Binding-site contacts:
Ligand atom N2 contacts residue HIS208 of chain 3.A at 3.2 Å (h-bond).
Ligand atom N3 contacts residue GLU272 of chain 3.A at 3.4 Å (salt-bridge).
Ligand atom C7 contacts residue THR97 of chain 3.A at 3.5 Å.
Ligand atom S contacts residue ASP134 of chain 3.A at 3.3 Å (salt-bridge).
Ligand atom N3 contacts residue NI1 of chain 3.B at 1.9 Å (h-bond).
Ligand atom C7 contacts residue CYS108 of chain 3.A at 3.7 Å (hydrophobic).
Ligand atom C8 contacts residue GLU241 of chain 3.A at 3.1 Å.
Ligand atom C8 contacts residue HIS208 of chain 3.A at 3.6 Å.
Ligand atom C9 contacts residue NI1 of chain 3.D at 3.1 Å.
Ligand atom N2 contacts residue NI1 of chain 3.C at 2.0 Å (h-bond).
Ligand atom N3 contacts residue ASP145 of chain 3.A at 3.3 Å (salt-bridge).
Ligand atom C2 contacts residue HIS117 of chain 3.A at 3.9 Å.
Ligand atom C5 contacts residue HIS117 of chain 3.A at 3.7 Å.
Ligand atom C5 contacts residue TYR100 of chain 3.A at 3.7 Å (hydrophobic).
Ligand atom N3 contacts residue NI1 of chain 3.C at 3.0 Å (h-bond).
Ligand atom F contacts residue TYR100 of chain 3.A at 3.2 Å.
Ligand atom S contacts residue NI1 of chain 3.D at 3.7 Å.
Ligand atom N2 contacts residue GLU241 of chain 3.A at 3.1 Å (salt-bridge).
Ligand atom C6 contacts residue HIS117 of chain 3.A at 3.8 Å.
Ligand atom S contacts residue CYS108 of chain 3.A at 3.7 Å.
Ligand atom N3 contacts residue ASP134 of chain 3.A at 3.0 Å (salt-bridge).
Ligand atom C3 contacts residue TRP258 of chain 3.A at 3.6 Å (hydrophobic).
Ligand atom C4 contacts residue TRP258 of chain 3.A at 3.9 Å (hydrophobic).
Ligand atom C8 contacts residue NI1 of chain 3.C at 3.0 Å.
Ligand atom C4 contacts residue HIS117 of chain 3.A at 3.7 Å.
Ligand atom N1 contacts residue HIS117 of chain 3.A at 3.8 Å.
Ligand atom N2 contacts residue ASP145 of chain 3.A at 3.0 Å (salt-bridge).
Ligand atom F contacts residue TRP258 of chain 3.A at 3.3 Å.
Ligand atom C8 contacts residue NI1 of chain 3.D at 2.9 Å.
Ligand atom C6 contacts residue NI1 of chain 3.D at 3.4 Å.
Ligand atom C5 contacts residue NI1 of chain 3.D at 3.6 Å.
Ligand atom N1 contacts residue NI1 of chain 3.D at 2.0 Å (h-bond).
Ligand atom S contacts residue NI1 of chain 3.B at 3.9 Å.
Ligand atom N2 contacts residue GLU272 of chain 3.A at 3.4 Å (salt-bridge).
Ligand atom C2 contacts residue CYS108 of chain 3.A at 3.6 Å (hydrophobic).
Ligand atom C9 contacts residue ASP134 of chain 3.A at 3.2 Å.
Ligand atom C4 contacts residue TYR100 of chain 3.A at 3.5 Å (hydrophobic).
Ligand atom C3 contacts residue HIS117 of chain 3.A at 3.9 Å.
Ligand atom N2 contacts residue NI1 of chain 3.B at 2.8 Å (h-bond).
Ligand atom C9 contacts residue NI1 of chain 3.B at 3.1 Å.

Sequence of chain 3.A:
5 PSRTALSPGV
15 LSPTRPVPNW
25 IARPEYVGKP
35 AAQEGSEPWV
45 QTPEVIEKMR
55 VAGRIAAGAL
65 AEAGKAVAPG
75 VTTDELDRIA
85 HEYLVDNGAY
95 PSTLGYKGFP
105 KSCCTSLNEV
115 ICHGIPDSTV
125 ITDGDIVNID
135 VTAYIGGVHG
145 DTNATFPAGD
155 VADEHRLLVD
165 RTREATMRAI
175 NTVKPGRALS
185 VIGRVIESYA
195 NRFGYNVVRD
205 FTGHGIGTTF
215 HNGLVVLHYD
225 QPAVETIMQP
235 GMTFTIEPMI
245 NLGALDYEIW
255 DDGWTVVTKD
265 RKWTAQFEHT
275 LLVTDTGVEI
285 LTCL

This small molecule binds to this protein.
Small molecule (SMILES): Fc1ccc(CSc2nnc[nH]2)cc1